This small molecule binds to this protein.
Small molecule (SMILES): CC(=O)N[C@H]1[C@H]([C@H](O)[C@H](O)CO)O[C@@](O)(C(=O)O)C[C@@H]1O

Binding-site contacts:
Ligand atom C4 contacts residue VAL130 of chain 1.E at 3.4 Å (hydrophobic).
Ligand atom O1A contacts residue THR131 of chain 1.E at 4.1 Å.
Ligand atom C10 contacts residue LEU189 of chain 1.E at 3.9 Å (hydrophobic).
Ligand atom O9 contacts residue TYR90 of chain 1.E at 3.0 Å (h-bond).
Ligand atom O10 contacts residue VAL130 of chain 1.E at 4.0 Å.
Ligand atom O4 contacts residue VAL130 of chain 1.E at 3.7 Å.
Ligand atom O1B contacts residue THR131 of chain 1.E at 2.9 Å (h-bond).
Ligand atom C10 contacts residue VAL130 of chain 1.E at 4.0 Å (hydrophobic).
Ligand atom O9 contacts residue HIS178 of chain 1.E at 3.5 Å (h-bond).
Ligand atom C9 contacts residue LEU189 of chain 1.E at 4.2 Å (hydrophobic).
Ligand atom O10 contacts residue GLY129 of chain 1.E at 3.6 Å.
Ligand atom C7 contacts residue TRP148 of chain 1.E at 3.8 Å (hydrophobic).
Ligand atom C8 contacts residue GLN221 of chain 1.E at 3.8 Å.
Ligand atom C11 contacts residue LEU189 of chain 1.E at 3.2 Å (hydrophobic).
Ligand atom O8 contacts residue TYR90 of chain 1.E at 2.9 Å (h-bond).
Ligand atom C8 contacts residue TRP148 of chain 1.E at 4.1 Å (hydrophobic).
Ligand atom C8 contacts residue TYR90 of chain 1.E at 3.8 Å (hydrophobic).
Ligand atom O8 contacts residue TRP148 of chain 1.E at 3.6 Å.
Ligand atom O9 contacts residue PRO181 of chain 1.E at 4.1 Å.
Ligand atom O10 contacts residue LYS128 of chain 1.E at 3.8 Å.
Ligand atom O8 contacts residue GLN221 of chain 1.E at 2.8 Å (h-bond).
Ligand atom N5 contacts residue VAL130 of chain 1.E at 3.2 Å (h-bond).
Ligand atom C8 contacts residue GLU185 of chain 1.E at 4.2 Å.
Ligand atom O1B contacts residue ALA132 of chain 1.E at 3.2 Å (h-bond).
Ligand atom C1 contacts residue ALA132 of chain 1.E at 3.6 Å (hydrophobic).
Ligand atom C9 contacts residue TYR90 of chain 1.E at 3.6 Å (hydrophobic).
Ligand atom O10 contacts residue LEU189 of chain 1.E at 4.2 Å.
Ligand atom C6 contacts residue VAL130 of chain 1.E at 4.2 Å (hydrophobic).
Ligand atom O10 contacts residue TRP148 of chain 1.E at 4.0 Å.
Ligand atom C9 contacts residue HIS178 of chain 1.E at 3.7 Å.
Ligand atom O1A contacts residue ALA132 of chain 1.E at 3.2 Å (h-bond).
Ligand atom C5 contacts residue VAL130 of chain 1.E at 3.8 Å (hydrophobic).
Ligand atom O9 contacts residue GLU185 of chain 1.E at 2.7 Å (salt-bridge).
Ligand atom C1 contacts residue THR131 of chain 1.E at 3.8 Å.
Ligand atom C9 contacts residue GLU185 of chain 1.E at 2.9 Å.
Ligand atom C9 contacts residue TRP148 of chain 1.E at 4.2 Å (hydrophobic).
Ligand atom O1B contacts residue VAL130 of chain 1.E at 4.2 Å.
Ligand atom N5 contacts residue TRP148 of chain 1.E at 4.2 Å.
Ligand atom O9 contacts residue GLY223 of chain 1.E at 4.0 Å.
Ligand atom O1B contacts residue GLN221 of chain 1.E at 3.5 Å (h-bond).

Sequence of chain 1.E:
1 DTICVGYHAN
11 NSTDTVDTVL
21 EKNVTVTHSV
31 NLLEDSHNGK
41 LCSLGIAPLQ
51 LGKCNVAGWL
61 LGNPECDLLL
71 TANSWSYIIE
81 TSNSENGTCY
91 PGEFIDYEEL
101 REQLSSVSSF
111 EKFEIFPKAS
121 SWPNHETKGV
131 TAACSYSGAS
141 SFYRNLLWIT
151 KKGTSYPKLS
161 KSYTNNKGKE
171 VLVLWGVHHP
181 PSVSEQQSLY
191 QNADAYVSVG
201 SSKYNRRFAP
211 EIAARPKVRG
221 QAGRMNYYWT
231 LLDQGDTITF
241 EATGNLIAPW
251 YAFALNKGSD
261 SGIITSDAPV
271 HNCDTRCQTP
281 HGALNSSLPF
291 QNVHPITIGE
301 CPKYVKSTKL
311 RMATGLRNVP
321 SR